Binding-site contacts:
Ligand atom C8 contacts residue EU1 of chain 1.C at 3.5 Å.
Ligand atom C3 contacts residue PDC1 of chain 1.L at 4.4 Å.
Ligand atom C7 contacts residue PDC1 of chain 1.M at 4.1 Å.
Ligand atom C2 contacts residue ARG125 of chain 1.A at 3.5 Å.
Ligand atom C6 contacts residue EU1 of chain 1.C at 3.4 Å.
Ligand atom C8 contacts residue PDC1 of chain 1.M at 3.6 Å.
Ligand atom O1 contacts residue EU1 of chain 1.C at 2.6 Å.
Ligand atom O2 contacts residue PDC1 of chain 1.L at 4.5 Å.
Ligand atom C5 contacts residue ARG125 of chain 1.A at 3.8 Å.
Ligand atom C8 contacts residue ARG125 of chain 1.A at 3.7 Å.
Ligand atom C7 contacts residue ARG125 of chain 1.A at 3.4 Å.
Ligand atom C3 contacts residue ARG125 of chain 1.A at 3.6 Å.
Ligand atom C7 contacts residue PDC1 of chain 1.L at 3.5 Å.
Ligand atom C6 contacts residue GLY126 of chain 1.A at 4.4 Å.
Ligand atom O1 contacts residue PDC1 of chain 1.M at 3.1 Å (h-bond).
Ligand atom N1 contacts residue PDC1 of chain 1.L at 2.9 Å (h-bond).
Ligand atom C8 contacts residue GLY126 of chain 1.A at 3.2 Å.
Ligand atom C2 contacts residue PDC1 of chain 1.M at 3.8 Å.
Ligand atom C6 contacts residue PDC1 of chain 1.L at 3.6 Å.
Ligand atom O3 contacts residue GLY126 of chain 1.A at 2.9 Å (h-bond).
Ligand atom O4 contacts residue GLY126 of chain 1.A at 3.2 Å (h-bond).
Ligand atom O4 contacts residue ARG125 of chain 1.A at 4.3 Å.
Ligand atom C2 contacts residue EU1 of chain 1.C at 3.3 Å.
Ligand atom O4 contacts residue PDC1 of chain 1.L at 3.1 Å (h-bond).
Ligand atom C7 contacts residue EU1 of chain 1.C at 3.4 Å.
Ligand atom O4 contacts residue EU1 of chain 1.C at 2.7 Å.
Ligand atom C4 contacts residue ARG125 of chain 1.A at 4.0 Å.
Ligand atom C6 contacts residue ARG125 of chain 1.A at 3.7 Å.
Ligand atom O4 contacts residue PDC1 of chain 1.M at 3.3 Å (h-bond).
Ligand atom C8 contacts residue PDC1 of chain 1.L at 4.0 Å.
Ligand atom N1 contacts residue PDC1 of chain 1.M at 3.1 Å (h-bond).
Ligand atom C2 contacts residue PDC1 of chain 1.L at 3.4 Å.
Ligand atom N1 contacts residue EU1 of chain 1.C at 2.5 Å.
Ligand atom C6 contacts residue PDC1 of chain 1.M at 3.5 Å.
Ligand atom O2 contacts residue ARG125 of chain 1.A at 3.6 Å (salt-bridge).
Ligand atom O1 contacts residue PDC1 of chain 1.L at 3.2 Å (h-bond).
Ligand atom O3 contacts residue ARG125 of chain 1.A at 3.6 Å.
Ligand atom N1 contacts residue ARG125 of chain 1.A at 3.8 Å.
Ligand atom O1 contacts residue ARG125 of chain 1.A at 3.9 Å.

Sequence of chain 1.A:
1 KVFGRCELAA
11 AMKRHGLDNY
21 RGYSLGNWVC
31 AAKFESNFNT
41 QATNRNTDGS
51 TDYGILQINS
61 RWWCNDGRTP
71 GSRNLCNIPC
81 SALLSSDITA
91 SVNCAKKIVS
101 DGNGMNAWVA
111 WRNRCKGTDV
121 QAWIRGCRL

This small molecule binds to this protein.
Small molecule (SMILES): O=C(O)c1cccc(C(=O)O)n1